Binding-site contacts:
Ligand atom C7 contacts residue GLY231 of chain 1.A at 3.7 Å.
Ligand atom C10 contacts residue MET279 of chain 1.A at 4.0 Å (hydrophobic).
Ligand atom C5 contacts residue THR70 of chain 1.A at 3.6 Å.
Ligand atom C7 contacts residue ASN235 of chain 1.A at 3.8 Å.
Ligand atom C7 contacts residue ILE227 of chain 1.A at 3.9 Å (hydrophobic).
Ligand atom C10 contacts residue ALA278 of chain 1.A at 4.3 Å (hydrophobic).
Ligand atom C9 contacts residue HEM1 of chain 1.C at 3.5 Å.
Ligand atom C1 contacts residue ASN235 of chain 1.A at 3.9 Å.
Ligand atom C9 contacts residue ASN235 of chain 1.A at 3.9 Å.
Ligand atom C8 contacts residue VAL280 of chain 1.A at 4.5 Å (hydrophobic).
Ligand atom C8 contacts residue ASN235 of chain 1.A at 3.8 Å.
Ligand atom C6 contacts residue LEU230 of chain 1.A at 4.3 Å (hydrophobic).
Ligand atom C3 contacts residue HEM1 of chain 1.C at 4.2 Å.
Ligand atom C10 contacts residue TYR74 of chain 1.A at 3.9 Å (hydrophobic).
Ligand atom O contacts residue ASN235 of chain 1.A at 2.9 Å (h-bond).
Ligand atom C9 contacts residue MET279 of chain 1.A at 4.4 Å (hydrophobic).
Ligand atom C2 contacts residue ALA84 of chain 1.A at 4.0 Å (hydrophobic).
Ligand atom C4 contacts residue VAL280 of chain 1.A at 4.3 Å (hydrophobic).
Ligand atom C10 contacts residue ASN235 of chain 1.A at 3.9 Å.
Ligand atom C4 contacts residue GLN378 of chain 1.A at 4.3 Å.
Ligand atom C9 contacts residue VAL280 of chain 1.A at 3.6 Å (hydrophobic).
Ligand atom C7 contacts residue LEU230 of chain 1.A at 4.0 Å (hydrophobic).
Ligand atom C6 contacts residue LEU81 of chain 1.A at 4.5 Å (hydrophobic).
Ligand atom C10 contacts residue VAL379 of chain 1.A at 3.7 Å (hydrophobic).
Ligand atom C3 contacts residue VAL69 of chain 1.A at 3.9 Å (hydrophobic).
Ligand atom C4 contacts residue VAL69 of chain 1.A at 4.0 Å (hydrophobic).
Ligand atom C6 contacts residue TYR74 of chain 1.A at 3.9 Å (hydrophobic).
Ligand atom C10 contacts residue GLN378 of chain 1.A at 4.1 Å.
Ligand atom C5 contacts residue TYR74 of chain 1.A at 3.9 Å (hydrophobic).
Ligand atom C3 contacts residue ALA84 of chain 1.A at 3.7 Å (hydrophobic).
Ligand atom C2 contacts residue HEM1 of chain 1.C at 3.9 Å.
Ligand atom C5 contacts residue LEU81 of chain 1.A at 4.2 Å (hydrophobic).
Ligand atom C9 contacts residue ALA278 of chain 1.A at 4.0 Å (hydrophobic).
Ligand atom C2 contacts residue ILE227 of chain 1.A at 4.0 Å (hydrophobic).

The protein below binds the small molecule below.
Small molecule (SMILES): CC12CCC(CC1)C(C)(C)O2

Sequence of chain 1.A:
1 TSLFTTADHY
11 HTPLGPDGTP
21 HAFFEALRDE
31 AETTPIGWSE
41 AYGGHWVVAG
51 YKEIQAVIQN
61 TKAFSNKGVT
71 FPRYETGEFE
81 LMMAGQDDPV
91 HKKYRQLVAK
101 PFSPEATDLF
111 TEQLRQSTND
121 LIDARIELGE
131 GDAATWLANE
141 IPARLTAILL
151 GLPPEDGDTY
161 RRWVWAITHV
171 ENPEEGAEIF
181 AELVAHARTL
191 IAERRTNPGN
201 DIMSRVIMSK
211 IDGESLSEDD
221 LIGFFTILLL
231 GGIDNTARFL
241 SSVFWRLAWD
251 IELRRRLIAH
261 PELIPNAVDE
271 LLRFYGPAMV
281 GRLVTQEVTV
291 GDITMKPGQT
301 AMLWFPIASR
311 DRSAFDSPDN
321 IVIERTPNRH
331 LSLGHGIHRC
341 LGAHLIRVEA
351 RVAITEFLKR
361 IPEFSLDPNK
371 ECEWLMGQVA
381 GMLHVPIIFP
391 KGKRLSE